Sequence of chain 1.A:
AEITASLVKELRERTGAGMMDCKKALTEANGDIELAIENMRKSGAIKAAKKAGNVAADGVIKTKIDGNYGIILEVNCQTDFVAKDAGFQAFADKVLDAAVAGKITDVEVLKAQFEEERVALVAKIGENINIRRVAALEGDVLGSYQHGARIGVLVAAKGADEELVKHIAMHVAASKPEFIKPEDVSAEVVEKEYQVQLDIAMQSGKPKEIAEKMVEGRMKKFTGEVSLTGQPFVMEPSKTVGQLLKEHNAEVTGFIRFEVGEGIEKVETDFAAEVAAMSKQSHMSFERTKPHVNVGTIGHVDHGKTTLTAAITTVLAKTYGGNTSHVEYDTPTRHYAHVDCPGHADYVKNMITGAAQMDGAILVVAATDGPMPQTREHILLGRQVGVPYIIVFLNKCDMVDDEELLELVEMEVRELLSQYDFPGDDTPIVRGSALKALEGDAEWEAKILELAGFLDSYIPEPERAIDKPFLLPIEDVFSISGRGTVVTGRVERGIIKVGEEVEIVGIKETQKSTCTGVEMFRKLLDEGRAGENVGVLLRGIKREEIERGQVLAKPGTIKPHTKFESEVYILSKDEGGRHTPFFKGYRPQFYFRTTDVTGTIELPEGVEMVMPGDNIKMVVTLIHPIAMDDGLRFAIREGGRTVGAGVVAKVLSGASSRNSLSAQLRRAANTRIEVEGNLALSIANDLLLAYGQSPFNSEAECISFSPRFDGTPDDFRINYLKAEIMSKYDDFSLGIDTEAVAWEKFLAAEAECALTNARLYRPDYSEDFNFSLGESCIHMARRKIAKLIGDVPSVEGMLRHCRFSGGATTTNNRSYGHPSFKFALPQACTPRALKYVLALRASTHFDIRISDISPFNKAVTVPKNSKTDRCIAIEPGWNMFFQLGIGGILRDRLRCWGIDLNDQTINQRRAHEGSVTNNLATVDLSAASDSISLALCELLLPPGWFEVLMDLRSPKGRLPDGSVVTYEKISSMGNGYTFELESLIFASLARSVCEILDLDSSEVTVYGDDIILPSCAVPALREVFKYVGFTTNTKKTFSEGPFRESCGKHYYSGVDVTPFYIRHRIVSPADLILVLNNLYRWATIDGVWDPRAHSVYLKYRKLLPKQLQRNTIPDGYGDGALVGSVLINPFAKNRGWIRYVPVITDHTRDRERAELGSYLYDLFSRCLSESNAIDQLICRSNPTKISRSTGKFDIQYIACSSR

This small molecule binds to this protein.
Small molecule (SMILES): Nc1ccn([C@@H]2O[C@H](COP(=O)=O)[C@@H](O[P](=O)(O)OC[C@H]3O[C@@H](n4cnc5c(N)ncnc54)[C@H](O)[C@@H]3O[P](=O)(O)OC[C@H]3O[C@@H](n4ccc(=O)[nH]c4=O)[C@H](O)[C@@H]3O[P](=O)(O)OC[C@H]3O[C@@H](n4cnc5c(N)ncnc54)[C@H](O)[C@@H]3O[P](=O)(O)OC[C@H]3O[C@@H](n4cnc5c(N)ncnc54)[C@H](O)[C@@H]3O[P](=O)(O)OC[C@H]3O[C@@H](n4cnc5c(N)ncnc54)[C@H](O)[C@@H]3O[P](=O)(O)OC[C@H]3O[C@@H](n4cnc5c(N)ncnc54)[C@H](O)[C@@H]3O[P](=O)(O)OC[C@@H]3C[C@@H](O)[C@H](n4ccc(=O)[nH]c4=O)O3)[C@H]2O)c(=O)n1

Binding-site contacts:
Ligand atom O2' contacts residue SER849 of chain 1.A at 2.9 Å (h-bond).
Ligand atom O2' contacts residue ASP1190 of chain 1.A at 2.7 Å (salt-bridge).
Ligand atom O3' contacts residue CYS1091 of chain 1.A at 3.6 Å.
Ligand atom C2' contacts residue ASP1190 of chain 1.A at 3.7 Å.
Ligand atom C4' contacts residue LEU1118 of chain 1.A at 3.8 Å (hydrophobic).
Ligand atom O3' contacts residue GLY1092 of chain 1.A at 3.1 Å (h-bond).
Ligand atom C5' contacts residue LEU1118 of chain 1.A at 3.5 Å (hydrophobic).
Ligand atom C4' contacts residue GLY1092 of chain 1.A at 3.4 Å.
Ligand atom C5' contacts residue ASP1190 of chain 1.A at 3.6 Å.
Ligand atom OP1 contacts residue GLU1089 of chain 1.A at 3.8 Å.
Ligand atom O3' contacts residue ARG858 of chain 1.A at 3.0 Å (salt-bridge).
Ligand atom C3' contacts residue CH11 of chain 1.D at 2.9 Å.
Ligand atom OP1 contacts residue GLY1092 of chain 1.A at 3.4 Å (h-bond).
Ligand atom C3' contacts residue ASP1053 of chain 1.A at 3.8 Å.
Ligand atom O4' contacts residue ASP1163 of chain 1.A at 3.6 Å (salt-bridge).
Ligand atom C1' contacts residue CH11 of chain 1.D at 3.4 Å.
Ligand atom OP1 contacts residue ASN1122 of chain 1.A at 3.2 Å (h-bond).
Ligand atom C4' contacts residue ASP1163 of chain 1.A at 3.4 Å.
Ligand atom OP1 contacts residue GLY850 of chain 1.A at 3.5 Å (h-bond).
Ligand atom O2' contacts residue CH11 of chain 1.D at 2.8 Å.
Ligand atom O2 contacts residue HIS862 of chain 1.A at 3.5 Å.
Ligand atom OP1 contacts residue GLY1092 of chain 1.A at 3.7 Å.
Ligand atom N3 contacts residue CH11 of chain 1.D at 3.5 Å.
Ligand atom C2' contacts residue CH11 of chain 1.D at 3.1 Å.
Ligand atom C5' contacts residue ASP1054 of chain 1.A at 3.0 Å.
Ligand atom O2 contacts residue CH11 of chain 1.D at 3.2 Å.
Ligand atom O2' contacts residue GLN948 of chain 1.A at 3.2 Å (h-bond).
Ligand atom C2' contacts residue ASP1053 of chain 1.A at 3.8 Å.
Ligand atom O2' contacts residue ASP1053 of chain 1.A at 3.1 Å (salt-bridge).
Ligand atom C3' contacts residue CA1 of chain 1.F at 3.1 Å.
Ligand atom C6 contacts residue CH11 of chain 1.D at 3.2 Å.
Ligand atom C2 contacts residue CH11 of chain 1.D at 3.2 Å.
Ligand atom C4' contacts residue ASP1054 of chain 1.A at 3.7 Å.
Ligand atom OP1 contacts residue ASP1054 of chain 1.A at 3.6 Å (salt-bridge).
Ligand atom OP1 contacts residue LEU1118 of chain 1.A at 3.5 Å.
Ligand atom C5' contacts residue GLY1092 of chain 1.A at 3.1 Å.
Ligand atom OP1 contacts residue ARG858 of chain 1.A at 3.1 Å (salt-bridge).
Ligand atom P contacts residue ARG858 of chain 1.A at 3.7 Å.
Ligand atom C5 contacts residue CH11 of chain 1.D at 3.7 Å.
Ligand atom N1 contacts residue CH11 of chain 1.D at 3.3 Å (h-bond).